Sequence of chain 1.A:
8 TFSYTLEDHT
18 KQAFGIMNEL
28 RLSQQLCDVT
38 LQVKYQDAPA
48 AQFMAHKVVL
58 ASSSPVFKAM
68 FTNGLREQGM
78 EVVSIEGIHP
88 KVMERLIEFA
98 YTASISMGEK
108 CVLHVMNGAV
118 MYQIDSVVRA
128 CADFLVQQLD

This protein binds this small molecule.
Small molecule (SMILES): C=C1C(=O)O[C@H]2C[C@@H](C)[C@@H]3[C@@H](OC(C)=O)C[C@H](O)[C@@]3(C)[C@@H](OC(C)=O)[C@H]12

Binding-site contacts:
Ligand atom C11 contacts residue LYS88 of chain 1.A at 4.5 Å.
Ligand atom C12 contacts residue CYS108 of chain 1.A at 3.0 Å (hydrophobic).
Ligand atom O1 contacts residue HIS111 of chain 1.A at 4.5 Å.
Ligand atom C14 contacts residue CYS108 of chain 1.A at 1.9 Å (hydrophobic).
Ligand atom O3 contacts residue ARG92 of chain 1.A at 3.5 Å (salt-bridge).
Ligand atom O6 contacts residue CYS108 of chain 1.A at 4.2 Å.
Ligand atom C18 contacts residue CYS108 of chain 1.A at 3.8 Å (hydrophobic).
Ligand atom O3 contacts residue VAL89 of chain 1.A at 4.1 Å.
Ligand atom C19 contacts residue CYS108 of chain 1.A at 3.7 Å (hydrophobic).
Ligand atom C7 contacts residue CYS108 of chain 1.A at 3.5 Å (hydrophobic).
Ligand atom O1 contacts residue LYS88 of chain 1.A at 4.3 Å.
Ligand atom C11 contacts residue CYS108 of chain 1.A at 2.8 Å (hydrophobic).
Ligand atom O7 contacts residue HIS111 of chain 1.A at 4.0 Å.
Ligand atom C19 contacts residue LYS107 of chain 1.A at 3.4 Å.
Ligand atom O1 contacts residue CYS108 of chain 1.A at 4.1 Å.
Ligand atom O3 contacts residue CYS108 of chain 1.A at 3.0 Å (h-bond).
Ligand atom O1 contacts residue VAL89 of chain 1.A at 3.8 Å.
Ligand atom C12 contacts residue ARG92 of chain 1.A at 4.5 Å.
Ligand atom C13 contacts residue TYR42 of chain 1.A at 4.2 Å (hydrophobic).
Ligand atom C15 contacts residue HIS86 of chain 1.A at 3.8 Å.
Ligand atom O3 contacts residue LYS88 of chain 1.A at 3.8 Å.
Ligand atom C12 contacts residue LYS88 of chain 1.A at 4.1 Å.
Ligand atom O7 contacts residue CYS108 of chain 1.A at 4.3 Å.
Ligand atom C8 contacts residue CYS108 of chain 1.A at 4.5 Å (hydrophobic).
Ligand atom C8 contacts residue HIS86 of chain 1.A at 3.8 Å.
Ligand atom C13 contacts residue HIS86 of chain 1.A at 4.3 Å.
Ligand atom C14 contacts residue ARG92 of chain 1.A at 4.2 Å.
Ligand atom C12 contacts residue VAL89 of chain 1.A at 4.4 Å (hydrophobic).
Ligand atom C13 contacts residue HIS111 of chain 1.A at 4.3 Å.
Ligand atom C10 contacts residue HIS86 of chain 1.A at 4.0 Å.
Ligand atom O1 contacts residue HIS86 of chain 1.A at 3.7 Å.
Ligand atom C9 contacts residue HIS86 of chain 1.A at 4.1 Å.
Ligand atom C6 contacts residue CYS108 of chain 1.A at 4.5 Å (hydrophobic).
Ligand atom C9 contacts residue HIS111 of chain 1.A at 4.1 Å.